The protein below binds the small molecule below.
Small molecule (SMILES): CC(=O)N[C@@H]1[C@@H](O)[C@H](O)[C@@H](CO)O[C@H]1O

Sequence of chain 1.G:
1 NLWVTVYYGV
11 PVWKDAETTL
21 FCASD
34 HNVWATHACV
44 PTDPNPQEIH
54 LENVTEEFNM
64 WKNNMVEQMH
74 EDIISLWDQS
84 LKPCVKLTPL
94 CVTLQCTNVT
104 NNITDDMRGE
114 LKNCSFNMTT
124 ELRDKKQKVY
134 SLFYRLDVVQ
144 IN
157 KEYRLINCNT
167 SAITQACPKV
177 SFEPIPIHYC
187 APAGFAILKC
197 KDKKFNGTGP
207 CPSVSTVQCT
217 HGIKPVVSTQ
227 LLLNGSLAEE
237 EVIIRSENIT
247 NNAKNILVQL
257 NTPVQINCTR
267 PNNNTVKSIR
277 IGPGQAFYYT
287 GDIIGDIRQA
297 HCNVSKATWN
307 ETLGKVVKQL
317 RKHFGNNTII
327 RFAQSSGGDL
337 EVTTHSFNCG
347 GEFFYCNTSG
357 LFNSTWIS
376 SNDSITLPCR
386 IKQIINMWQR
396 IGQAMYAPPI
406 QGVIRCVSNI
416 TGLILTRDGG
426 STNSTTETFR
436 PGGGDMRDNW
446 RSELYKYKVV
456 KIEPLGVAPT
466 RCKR

Binding-site contacts:
Ligand atom C2 contacts residue ASN306 of chain 1.G at 2.5 Å.
Ligand atom C4 contacts residue ASN306 of chain 1.G at 4.4 Å.
Ligand atom N2 contacts residue ASN306 of chain 1.G at 3.0 Å (h-bond).
Ligand atom C1 contacts residue TRP362 of chain 1.G at 4.3 Å (hydrophobic).
Ligand atom C8 contacts residue ASN306 of chain 1.G at 3.8 Å.
Ligand atom C7 contacts residue ASN306 of chain 1.G at 3.4 Å.
Ligand atom O7 contacts residue ASN306 of chain 1.G at 3.5 Å (h-bond).
Ligand atom O5 contacts residue ASN306 of chain 1.G at 2.5 Å (h-bond).
Ligand atom C5 contacts residue ASN306 of chain 1.G at 3.8 Å.
Ligand atom C3 contacts residue ASN306 of chain 1.G at 3.9 Å.
Ligand atom C1 contacts residue ASN306 of chain 1.G at 1.5 Å.